A protein and the small-molecule ligand that binds it are described below.
Small molecule (SMILES): Nc1ccn([C@@H]2O[C@H](CO[P](=O)(O)O[C@H]3[C@@H](O)[C@H](n4cnc5c(N)ncnc54)O[C@@H]3CO[P](=O)(O)O[C@H]3[C@@H](O)[C@H](n4cnc5c(=O)nc(N)[nH]c54)O[C@@H]3CO[P](=O)(O)O[C@H]3[C@@H](O)[C@H](n4cnc5c(N)ncnc54)O[C@@H]3CO[P](=O)(O)O[C@H]3[C@@H](O)[C@H](n4cnc5c(N)ncnc54)O[C@@H]3CO[P](=O)(O)O[C@H]3[C@@H](O)[C@H](n4ccc(=O)[nH]c4=O)O[C@@H]3CO[P](=O)(O)O[C@H]3[C@@H](O)[C@H](n4ccc(N)nc4=O)O[C@@H]3CO[P](=O)(O)O[C@H]3[C@@H](O)[C@H](n4ccc(=O)[nH]c4=O)O[C@@H]3CO[P](=O)(O)O[C@H]3[C@@H](O)[C@H](n4cnc5c(=O)nc(N)[nH]c54)O[C@@H]3COPO)[C@@H](O)[C@H]2O)c(=O)n1

Binding-site contacts:
Ligand atom O3' contacts residue ARG49 of chain 4.D at 3.0 Å (salt-bridge).
Ligand atom N7 contacts residue LYS61 of chain 4.C at 3.5 Å.
Ligand atom C6 contacts residue TYR85 of chain 4.C at 3.7 Å (hydrophobic).
Ligand atom O3' contacts residue SER51 of chain 4.D at 3.4 Å.
Ligand atom N6 contacts residue THR59 of chain 4.C at 2.9 Å (h-bond).
Ligand atom C5 contacts residue THR45 of chain 4.C at 3.2 Å.
Ligand atom OP1 contacts residue SER51 of chain 4.D at 2.8 Å (h-bond).
Ligand atom N1 contacts residue SER47 of chain 4.C at 2.8 Å (h-bond).
Ligand atom OP1 contacts residue LYS89 of chain 4.D at 3.3 Å (salt-bridge).
Ligand atom C5' contacts residue TYR85 of chain 4.C at 3.7 Å (hydrophobic).
Ligand atom C8 contacts residue TYR85 of chain 4.C at 3.7 Å (hydrophobic).
Ligand atom OP2 contacts residue LYS57 of chain 4.D at 3.2 Å (salt-bridge).
Ligand atom N7 contacts residue THR45 of chain 4.C at 2.5 Å (h-bond).
Ligand atom O2' contacts residue GLU63 of chain 4.C at 3.6 Å.
Ligand atom OP2 contacts residue LYS89 of chain 4.D at 3.5 Å (salt-bridge).
Ligand atom OP2 contacts residue LYS57 of chain 4.D at 2.6 Å (salt-bridge).
Ligand atom OP2 contacts residue LYS89 of chain 4.D at 3.4 Å (salt-bridge).
Ligand atom OP1 contacts residue ASN55 of chain 4.D at 3.4 Å (h-bond).
Ligand atom C6 contacts residue THR45 of chain 4.C at 3.5 Å.
Ligand atom OP2 contacts residue ASN55 of chain 4.D at 3.5 Å (h-bond).
Ligand atom C5' contacts residue ARG49 of chain 4.D at 3.1 Å.
Ligand atom P contacts residue LYS57 of chain 4.D at 3.2 Å.
Ligand atom OP2 contacts residue TYR85 of chain 4.C at 2.9 Å (h-bond).
Ligand atom N6 contacts residue THR45 of chain 4.C at 2.9 Å (h-bond).
Ligand atom N6 contacts residue THR91 of chain 4.D at 3.4 Å (h-bond).
Ligand atom OP1 contacts residue SER52 of chain 4.D at 2.9 Å (h-bond).
Ligand atom P contacts residue LYS89 of chain 4.D at 3.4 Å.
Ligand atom C8 contacts residue THR45 of chain 4.C at 3.6 Å.
Ligand atom OP1 contacts residue LYS57 of chain 4.D at 2.8 Å.
Ligand atom OP2 contacts residue SER51 of chain 4.D at 3.5 Å (h-bond).
Ligand atom C5 contacts residue TYR85 of chain 4.C at 3.7 Å (hydrophobic).
Ligand atom N1 contacts residue THR59 of chain 4.C at 3.5 Å.
Ligand atom OP1 contacts residue ARG49 of chain 4.D at 2.5 Å (salt-bridge).
Ligand atom N7 contacts residue TYR85 of chain 4.C at 3.6 Å.
Ligand atom P contacts residue ARG49 of chain 4.D at 3.2 Å.
Ligand atom O5' contacts residue ARG49 of chain 4.D at 3.6 Å (salt-bridge).
Ligand atom O5' contacts residue LYS57 of chain 4.D at 3.1 Å (salt-bridge).
Ligand atom C2 contacts residue SER47 of chain 4.C at 3.2 Å.
Ligand atom P contacts residue SER51 of chain 4.D at 3.4 Å.
Ligand atom OP2 contacts residue LYS43 of chain 4.C at 3.0 Å (salt-bridge).

Sequence of chain 4.D:
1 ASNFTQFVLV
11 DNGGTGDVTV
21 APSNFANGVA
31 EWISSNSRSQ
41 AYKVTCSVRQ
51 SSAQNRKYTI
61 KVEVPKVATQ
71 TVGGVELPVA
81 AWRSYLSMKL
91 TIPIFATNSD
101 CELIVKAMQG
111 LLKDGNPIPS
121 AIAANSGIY

Sequence of chain 4.C:
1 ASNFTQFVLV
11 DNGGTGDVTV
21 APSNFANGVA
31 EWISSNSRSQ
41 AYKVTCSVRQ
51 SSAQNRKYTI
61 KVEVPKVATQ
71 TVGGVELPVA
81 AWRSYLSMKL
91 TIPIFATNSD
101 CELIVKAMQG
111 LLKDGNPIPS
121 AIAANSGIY